Sequence of chain 1.A:
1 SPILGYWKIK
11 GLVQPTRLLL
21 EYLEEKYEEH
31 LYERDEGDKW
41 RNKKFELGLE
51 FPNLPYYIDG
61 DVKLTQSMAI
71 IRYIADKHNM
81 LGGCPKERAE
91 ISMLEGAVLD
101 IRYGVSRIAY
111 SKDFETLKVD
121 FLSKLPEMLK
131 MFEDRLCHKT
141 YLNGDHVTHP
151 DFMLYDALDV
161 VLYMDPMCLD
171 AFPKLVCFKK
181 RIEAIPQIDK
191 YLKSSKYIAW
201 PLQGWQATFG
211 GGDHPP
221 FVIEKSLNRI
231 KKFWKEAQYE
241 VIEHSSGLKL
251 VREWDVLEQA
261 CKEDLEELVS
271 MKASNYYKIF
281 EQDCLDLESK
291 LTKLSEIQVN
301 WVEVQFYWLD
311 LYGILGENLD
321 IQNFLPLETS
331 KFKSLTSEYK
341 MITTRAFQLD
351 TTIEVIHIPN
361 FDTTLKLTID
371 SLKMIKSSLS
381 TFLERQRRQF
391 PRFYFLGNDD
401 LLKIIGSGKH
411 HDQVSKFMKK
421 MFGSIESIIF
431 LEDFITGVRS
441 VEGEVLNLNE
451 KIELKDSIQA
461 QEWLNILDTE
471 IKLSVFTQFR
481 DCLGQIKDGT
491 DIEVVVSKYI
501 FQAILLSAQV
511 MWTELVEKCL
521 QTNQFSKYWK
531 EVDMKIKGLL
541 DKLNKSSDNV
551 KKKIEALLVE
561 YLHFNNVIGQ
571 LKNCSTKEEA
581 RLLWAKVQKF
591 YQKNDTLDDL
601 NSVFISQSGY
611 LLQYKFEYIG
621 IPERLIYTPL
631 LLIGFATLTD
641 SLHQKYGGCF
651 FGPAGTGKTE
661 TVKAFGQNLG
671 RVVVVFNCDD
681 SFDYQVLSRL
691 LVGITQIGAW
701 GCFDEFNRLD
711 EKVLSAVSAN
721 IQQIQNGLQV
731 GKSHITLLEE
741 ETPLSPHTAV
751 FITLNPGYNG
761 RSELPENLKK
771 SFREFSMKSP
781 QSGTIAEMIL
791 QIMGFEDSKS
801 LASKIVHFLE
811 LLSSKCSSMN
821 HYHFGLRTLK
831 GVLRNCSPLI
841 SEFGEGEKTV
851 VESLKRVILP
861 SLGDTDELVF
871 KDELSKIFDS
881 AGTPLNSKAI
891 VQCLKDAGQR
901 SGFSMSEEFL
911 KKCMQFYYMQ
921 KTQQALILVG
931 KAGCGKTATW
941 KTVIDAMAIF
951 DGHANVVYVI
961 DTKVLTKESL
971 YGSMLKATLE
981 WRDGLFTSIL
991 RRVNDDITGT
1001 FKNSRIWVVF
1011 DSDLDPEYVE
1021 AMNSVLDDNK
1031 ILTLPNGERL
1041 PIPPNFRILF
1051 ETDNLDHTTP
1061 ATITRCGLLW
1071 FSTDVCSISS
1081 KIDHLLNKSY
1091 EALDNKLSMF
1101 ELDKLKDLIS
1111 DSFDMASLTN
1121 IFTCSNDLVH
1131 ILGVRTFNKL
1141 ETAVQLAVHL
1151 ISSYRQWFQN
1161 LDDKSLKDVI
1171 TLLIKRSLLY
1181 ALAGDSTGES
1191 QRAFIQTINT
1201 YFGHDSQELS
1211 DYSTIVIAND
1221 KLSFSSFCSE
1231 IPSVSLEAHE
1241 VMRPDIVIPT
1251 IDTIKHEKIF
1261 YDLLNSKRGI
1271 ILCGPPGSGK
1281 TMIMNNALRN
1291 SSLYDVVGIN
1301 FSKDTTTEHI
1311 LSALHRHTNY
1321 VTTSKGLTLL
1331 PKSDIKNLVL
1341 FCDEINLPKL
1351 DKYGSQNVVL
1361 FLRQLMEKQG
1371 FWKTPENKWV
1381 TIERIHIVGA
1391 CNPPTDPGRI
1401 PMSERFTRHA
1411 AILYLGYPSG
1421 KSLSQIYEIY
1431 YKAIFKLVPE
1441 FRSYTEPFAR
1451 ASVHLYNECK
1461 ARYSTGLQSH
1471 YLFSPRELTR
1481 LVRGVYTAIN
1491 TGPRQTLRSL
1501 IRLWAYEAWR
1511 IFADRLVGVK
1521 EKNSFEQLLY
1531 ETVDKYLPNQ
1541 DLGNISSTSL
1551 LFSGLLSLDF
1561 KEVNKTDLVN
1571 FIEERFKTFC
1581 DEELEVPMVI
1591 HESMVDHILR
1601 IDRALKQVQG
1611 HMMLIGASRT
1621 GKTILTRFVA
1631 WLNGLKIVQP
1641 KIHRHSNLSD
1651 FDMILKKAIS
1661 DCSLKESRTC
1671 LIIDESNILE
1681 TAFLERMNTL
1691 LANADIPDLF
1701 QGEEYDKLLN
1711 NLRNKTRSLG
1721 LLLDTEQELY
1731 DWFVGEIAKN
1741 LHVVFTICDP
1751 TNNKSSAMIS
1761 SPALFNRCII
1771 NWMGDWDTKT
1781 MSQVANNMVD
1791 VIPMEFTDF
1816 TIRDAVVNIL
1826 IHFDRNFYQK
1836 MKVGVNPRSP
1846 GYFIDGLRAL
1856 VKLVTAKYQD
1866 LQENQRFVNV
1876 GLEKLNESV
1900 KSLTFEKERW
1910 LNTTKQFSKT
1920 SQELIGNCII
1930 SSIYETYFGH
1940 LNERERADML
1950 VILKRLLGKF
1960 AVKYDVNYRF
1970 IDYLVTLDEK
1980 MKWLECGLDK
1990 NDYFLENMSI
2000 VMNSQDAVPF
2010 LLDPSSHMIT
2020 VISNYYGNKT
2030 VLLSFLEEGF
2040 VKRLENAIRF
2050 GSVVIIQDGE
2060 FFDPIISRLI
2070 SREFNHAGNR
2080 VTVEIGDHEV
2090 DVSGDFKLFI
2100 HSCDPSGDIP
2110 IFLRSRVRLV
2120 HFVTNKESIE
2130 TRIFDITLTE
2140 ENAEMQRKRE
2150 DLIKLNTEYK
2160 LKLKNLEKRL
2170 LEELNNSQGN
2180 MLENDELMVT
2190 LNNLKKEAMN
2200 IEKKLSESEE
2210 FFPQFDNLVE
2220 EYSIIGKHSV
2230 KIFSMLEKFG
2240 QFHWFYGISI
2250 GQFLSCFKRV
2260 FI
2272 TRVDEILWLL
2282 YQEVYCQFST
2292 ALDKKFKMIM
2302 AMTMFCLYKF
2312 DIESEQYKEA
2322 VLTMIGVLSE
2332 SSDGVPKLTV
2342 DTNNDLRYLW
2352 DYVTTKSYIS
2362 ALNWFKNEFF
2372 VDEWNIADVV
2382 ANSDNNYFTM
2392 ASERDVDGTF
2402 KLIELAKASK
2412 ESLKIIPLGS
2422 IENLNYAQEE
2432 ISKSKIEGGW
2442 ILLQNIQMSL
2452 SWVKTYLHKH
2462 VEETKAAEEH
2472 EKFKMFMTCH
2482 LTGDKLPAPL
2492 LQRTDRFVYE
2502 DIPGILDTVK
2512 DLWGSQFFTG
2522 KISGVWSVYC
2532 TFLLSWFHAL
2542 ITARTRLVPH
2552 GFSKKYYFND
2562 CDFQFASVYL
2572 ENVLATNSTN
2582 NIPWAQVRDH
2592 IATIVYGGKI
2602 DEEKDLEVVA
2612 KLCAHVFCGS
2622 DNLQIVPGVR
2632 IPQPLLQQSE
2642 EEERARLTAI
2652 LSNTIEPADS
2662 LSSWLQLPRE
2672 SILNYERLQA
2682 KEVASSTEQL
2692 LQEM

Binding-site contacts:
Ligand atom N6 contacts residue THR1253 of chain 1.A at 3.5 Å (h-bond).
Ligand atom O3G contacts residue ARG1476 of chain 1.A at 3.5 Å (salt-bridge).
Ligand atom O2G contacts residue ARG1476 of chain 1.A at 3.2 Å (salt-bridge).
Ligand atom O2A contacts residue MET1282 of chain 1.A at 3.4 Å (h-bond).
Ligand atom PB contacts residue ARG1476 of chain 1.A at 3.5 Å.
Ligand atom O1A contacts residue THR1281 of chain 1.A at 3.0 Å (h-bond).
Ligand atom N3B contacts residue LYS1280 of chain 1.A at 2.8 Å (salt-bridge).
Ligand atom O3A contacts residue ARG1476 of chain 1.A at 2.6 Å (salt-bridge).
Ligand atom PB contacts residue LYS1280 of chain 1.A at 3.5 Å.
Ligand atom O1B contacts residue GLY1279 of chain 1.A at 2.4 Å (h-bond).
Ligand atom O3' contacts residue ARG1476 of chain 1.A at 3.5 Å.
Ligand atom O4' contacts residue PRO1475 of chain 1.A at 3.4 Å.
Ligand atom O2' contacts residue THR1479 of chain 1.A at 2.5 Å (h-bond).
Ligand atom C2 contacts residue ILE1426 of chain 1.A at 3.3 Å (hydrophobic).
Ligand atom O2B contacts residue THR1281 of chain 1.A at 2.6 Å (h-bond).
Ligand atom PA contacts residue THR1281 of chain 1.A at 2.9 Å.
Ligand atom N1 contacts residue ILE1426 of chain 1.A at 3.5 Å.
Ligand atom C5' contacts residue GLY1277 of chain 1.A at 3.3 Å.
Ligand atom O2A contacts residue THR1281 of chain 1.A at 2.3 Å (h-bond).
Ligand atom O2A contacts residue GLY1279 of chain 1.A at 3.4 Å.
Ligand atom O1G contacts residue ALA1390 of chain 1.A at 3.5 Å.
Ligand atom N3B contacts residue GLY1277 of chain 1.A at 3.4 Å (h-bond).
Ligand atom O3' contacts residue THR1479 of chain 1.A at 3.4 Å.
Ligand atom O3A contacts residue GLY1277 of chain 1.A at 3.5 Å (h-bond).
Ligand atom PG contacts residue ARG1476 of chain 1.A at 3.5 Å.
Ligand atom PB contacts residue GLY1277 of chain 1.A at 3.4 Å.
Ligand atom O5' contacts residue ARG1476 of chain 1.A at 3.4 Å (salt-bridge).
Ligand atom O1B contacts residue LYS1280 of chain 1.A at 3.2 Å (salt-bridge).
Ligand atom O1G contacts residue LYS1280 of chain 1.A at 3.0 Å.
Ligand atom N6 contacts residue ILE1248 of chain 1.A at 3.4 Å (h-bond).
Ligand atom O4' contacts residue GLY1277 of chain 1.A at 3.2 Å (h-bond).
Ligand atom N1 contacts residue ILE1248 of chain 1.A at 3.4 Å (h-bond).
Ligand atom O2B contacts residue GLY1279 of chain 1.A at 3.5 Å.
Ligand atom O3A contacts residue THR1281 of chain 1.A at 3.4 Å (h-bond).
Ligand atom O1B contacts residue SER1278 of chain 1.A at 2.5 Å (h-bond).
Ligand atom O3G contacts residue THR1281 of chain 1.A at 2.4 Å.
Ligand atom N3B contacts residue ARG1476 of chain 1.A at 3.2 Å (salt-bridge).
Ligand atom O1B contacts residue GLY1277 of chain 1.A at 2.7 Å.
Ligand atom O1G contacts residue ASP1343 of chain 1.A at 3.3 Å (salt-bridge).
Ligand atom O2B contacts residue LYS1280 of chain 1.A at 3.0 Å (salt-bridge).

The small molecule below binds the protein below.
Small molecule (SMILES): Nc1ncnc2c1ncn2[C@@H]1O[C@H](CO[P](=O)(O)O[P](=O)(O)NP(=O)(O)O)[C@@H](O)[C@H]1O